Sequence of chain 1.V:
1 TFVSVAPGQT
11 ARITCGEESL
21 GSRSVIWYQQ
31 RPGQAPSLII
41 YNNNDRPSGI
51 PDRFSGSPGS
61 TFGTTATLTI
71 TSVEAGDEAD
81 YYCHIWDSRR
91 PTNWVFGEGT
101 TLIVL

Binding-site contacts:
Ligand atom O6 contacts residue ARG103 of chain 1.U at 3.0 Å (salt-bridge).
Ligand atom C5 contacts residue ILE104 of chain 1.U at 3.4 Å (hydrophobic).
Ligand atom O6 contacts residue ASN42 of chain 1.V at 2.5 Å (h-bond).
Ligand atom O7 contacts residue NAG1 of chain 1.EA at 3.6 Å (h-bond).
Ligand atom O5 contacts residue THR383 of chain 1.A at 3.8 Å.
Ligand atom C2 contacts residue ASN301 of chain 1.A at 2.4 Å.
Ligand atom C1 contacts residue ARG103 of chain 1.U at 3.4 Å.
Ligand atom C3 contacts residue ASN43 of chain 1.V at 3.4 Å.
Ligand atom C4 contacts residue ILE104 of chain 1.U at 3.5 Å (hydrophobic).
Ligand atom O4 contacts residue ILE104 of chain 1.U at 3.0 Å (h-bond).
Ligand atom C3 contacts residue ASN301 of chain 1.A at 3.8 Å.
Ligand atom C3 contacts residue ILE104 of chain 1.U at 3.6 Å (hydrophobic).
Ligand atom C1 contacts residue ASN301 of chain 1.A at 1.4 Å.
Ligand atom C4 contacts residue ASN43 of chain 1.V at 3.5 Å.
Ligand atom C5 contacts residue ASN301 of chain 1.A at 3.6 Å.
Ligand atom O4 contacts residue ASN43 of chain 1.V at 2.6 Å (h-bond).
Ligand atom C7 contacts residue ASN301 of chain 1.A at 3.2 Å.
Ligand atom O3 contacts residue ASN44 of chain 1.V at 3.3 Å.
Ligand atom O4 contacts residue ARG103 of chain 1.U at 3.1 Å (salt-bridge).
Ligand atom O5 contacts residue ASN301 of chain 1.A at 2.4 Å (h-bond).
Ligand atom O5 contacts residue ARG103 of chain 1.U at 3.0 Å (salt-bridge).
Ligand atom C3 contacts residue HIS299 of chain 1.A at 3.7 Å.
Ligand atom O6 contacts residue SER22 of chain 1.V at 3.4 Å (h-bond).
Ligand atom C6 contacts residue ILE104 of chain 1.U at 3.7 Å (hydrophobic).
Ligand atom C8 contacts residue VAL108 of chain 1.U at 3.8 Å (hydrophobic).
Ligand atom O6 contacts residue THR383 of chain 1.A at 3.6 Å.
Ligand atom O3 contacts residue GLY59 of chain 1.V at 3.0 Å (h-bond).
Ligand atom C8 contacts residue THR267 of chain 1.A at 3.7 Å.
Ligand atom O2 contacts residue ARG103 of chain 1.U at 3.6 Å (salt-bridge).
Ligand atom C3 contacts residue GLY106 of chain 1.U at 3.6 Å.
Ligand atom O3 contacts residue PRO58 of chain 1.V at 3.6 Å.
Ligand atom O6 contacts residue SER381 of chain 1.A at 3.0 Å (h-bond).
Ligand atom N2 contacts residue ASN301 of chain 1.A at 2.8 Å (h-bond).
Ligand atom O3 contacts residue ASN43 of chain 1.V at 2.8 Å (h-bond).
Ligand atom C2 contacts residue GLY106 of chain 1.U at 3.3 Å.
Ligand atom O7 contacts residue ASN301 of chain 1.A at 3.1 Å (h-bond).
Ligand atom O4 contacts residue ASN42 of chain 1.V at 3.3 Å (h-bond).
Ligand atom N2 contacts residue HIS299 of chain 1.A at 3.4 Å (h-bond).
Ligand atom O3 contacts residue GLY106 of chain 1.U at 3.3 Å (h-bond).
Ligand atom C6 contacts residue THR383 of chain 1.A at 3.8 Å.

Sequence of chain 1.U:
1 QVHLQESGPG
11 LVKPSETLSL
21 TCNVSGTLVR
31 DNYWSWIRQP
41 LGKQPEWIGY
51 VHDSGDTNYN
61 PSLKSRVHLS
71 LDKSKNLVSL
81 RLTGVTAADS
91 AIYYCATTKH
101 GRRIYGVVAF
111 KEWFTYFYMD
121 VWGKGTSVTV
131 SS

A protein and the small-molecule ligand that binds it are described below.
Small molecule (SMILES): CC(=O)N[C@H]1[C@H](O[C@H]2[C@H](O)[C@@H](NC(C)=O)CO[C@@H]2CO)O[C@H](CO)[C@@H](O[C@@H]2O[C@H](CO[C@H]3O[C@H](CO[C@H]4O[C@H](CO)[C@@H](O)[C@H](O)[C@@H]4O)[C@@H](O)[C@H](O[C@H]4O[C@H](CO)[C@@H](O)[C@H](O)[C@@H]4O)[C@@H]3O)[C@@H](O)[C@H](O[C@H]3O[C@H](CO)[C@@H](O)[C@H](O)[C@@H]3O[C@H]3O[C@H](CO)[C@@H](O)[C@H](O)[C@@H]3O[C@H]3O[C@H](CO)[C@@H](O)[C@H](O)[C@@H]3O)[C@@H]2O)[C@@H]1O

Sequence of chain 1.A:
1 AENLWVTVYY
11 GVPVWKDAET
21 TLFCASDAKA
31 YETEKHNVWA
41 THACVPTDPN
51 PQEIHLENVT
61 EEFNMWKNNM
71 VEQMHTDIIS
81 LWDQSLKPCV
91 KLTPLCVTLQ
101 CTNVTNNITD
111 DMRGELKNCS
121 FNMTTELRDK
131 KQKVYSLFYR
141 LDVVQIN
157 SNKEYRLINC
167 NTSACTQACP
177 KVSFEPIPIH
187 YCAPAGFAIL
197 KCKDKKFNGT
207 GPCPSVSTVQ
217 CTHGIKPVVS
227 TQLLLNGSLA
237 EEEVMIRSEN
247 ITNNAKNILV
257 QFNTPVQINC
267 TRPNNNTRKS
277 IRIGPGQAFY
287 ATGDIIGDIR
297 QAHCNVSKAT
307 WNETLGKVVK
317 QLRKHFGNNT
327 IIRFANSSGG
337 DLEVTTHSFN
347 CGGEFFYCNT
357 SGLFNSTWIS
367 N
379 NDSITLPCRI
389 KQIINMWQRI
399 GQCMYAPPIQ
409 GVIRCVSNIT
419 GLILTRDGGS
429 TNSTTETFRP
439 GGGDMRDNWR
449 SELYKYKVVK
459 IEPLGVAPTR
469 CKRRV